A protein and the small-molecule ligand that binds it are described below.
Small molecule (SMILES): OC[C@H]1O[C@H](OC[C@H]2O[C@H](OC[C@H]3O[C@H](OC[C@H]4O[C@H](O)[C@@H](O)[C@@H]4O)[C@@H](O)[C@@H]3O)[C@@H](O)[C@@H]2O)[C@@H](O)[C@@H]1O

Binding-site contacts:
Ligand atom O5 contacts residue GLN470 of chain 1.C at 4.0 Å.
Ligand atom O3 contacts residue PHE379 of chain 1.C at 3.3 Å.
Ligand atom O2 contacts residue TYR382 of chain 1.C at 3.1 Å (h-bond).
Ligand atom C2 contacts residue ASP466 of chain 1.C at 3.5 Å.
Ligand atom O5 contacts residue ASN383 of chain 1.C at 3.9 Å.
Ligand atom O3 contacts residue ASN383 of chain 1.C at 3.0 Å (h-bond).
Ligand atom C5 contacts residue TRP468 of chain 1.C at 3.4 Å (hydrophobic).
Ligand atom C2 contacts residue PHE379 of chain 1.C at 3.8 Å (hydrophobic).
Ligand atom C3 contacts residue GLN470 of chain 1.C at 3.7 Å.
Ligand atom O2 contacts residue ASP365 of chain 1.C at 2.6 Å (salt-bridge).
Ligand atom O3 contacts residue ASP365 of chain 1.C at 2.6 Å (salt-bridge).
Ligand atom O4 contacts residue ASN361 of chain 1.C at 3.1 Å (h-bond).
Ligand atom O5 contacts residue ASN361 of chain 1.C at 3.2 Å (h-bond).
Ligand atom O2 contacts residue ARG381 of chain 1.C at 3.9 Å.
Ligand atom C5 contacts residue ARG381 of chain 1.C at 3.5 Å.
Ligand atom O2 contacts residue ASP466 of chain 1.C at 2.6 Å (salt-bridge).
Ligand atom C5 contacts residue TYR382 of chain 1.C at 3.8 Å (hydrophobic).
Ligand atom O4 contacts residue ARG381 of chain 1.C at 3.1 Å (salt-bridge).
Ligand atom C5 contacts residue PHE379 of chain 1.C at 3.7 Å (hydrophobic).
Ligand atom C3 contacts residue ASP365 of chain 1.C at 3.4 Å.
Ligand atom C3 contacts residue ASN383 of chain 1.C at 3.5 Å.
Ligand atom O2 contacts residue ASN383 of chain 1.C at 3.7 Å.
Ligand atom C4 contacts residue PHE379 of chain 1.C at 3.9 Å (hydrophobic).
Ligand atom C1 contacts residue ARG381 of chain 1.C at 3.6 Å.
Ligand atom O3 contacts residue ASN361 of chain 1.C at 3.3 Å.
Ligand atom C1 contacts residue TYR382 of chain 1.C at 3.8 Å (hydrophobic).
Ligand atom O3 contacts residue GLN470 of chain 1.C at 2.9 Å (h-bond).
Ligand atom C2 contacts residue ASN383 of chain 1.C at 3.9 Å.
Ligand atom O5 contacts residue ARG381 of chain 1.C at 3.1 Å (salt-bridge).
Ligand atom C1 contacts residue ASN383 of chain 1.C at 4.0 Å.
Ligand atom C4 contacts residue ASN361 of chain 1.C at 4.0 Å.
Ligand atom O5 contacts residue PHE379 of chain 1.C at 4.0 Å.
Ligand atom C2 contacts residue ASP365 of chain 1.C at 3.6 Å.
Ligand atom C5 contacts residue ASN361 of chain 1.C at 3.9 Å.
Ligand atom O5 contacts residue PEG1 of chain 1.FA at 4.0 Å.
Ligand atom O4 contacts residue TYR382 of chain 1.C at 3.8 Å.
Ligand atom C2 contacts residue TYR382 of chain 1.C at 4.0 Å (hydrophobic).
Ligand atom O2 contacts residue PHE379 of chain 1.C at 3.8 Å.
Ligand atom C5 contacts residue GLN470 of chain 1.C at 3.8 Å.
Ligand atom C3 contacts residue ASP466 of chain 1.C at 3.6 Å.

Sequence of chain 1.C:
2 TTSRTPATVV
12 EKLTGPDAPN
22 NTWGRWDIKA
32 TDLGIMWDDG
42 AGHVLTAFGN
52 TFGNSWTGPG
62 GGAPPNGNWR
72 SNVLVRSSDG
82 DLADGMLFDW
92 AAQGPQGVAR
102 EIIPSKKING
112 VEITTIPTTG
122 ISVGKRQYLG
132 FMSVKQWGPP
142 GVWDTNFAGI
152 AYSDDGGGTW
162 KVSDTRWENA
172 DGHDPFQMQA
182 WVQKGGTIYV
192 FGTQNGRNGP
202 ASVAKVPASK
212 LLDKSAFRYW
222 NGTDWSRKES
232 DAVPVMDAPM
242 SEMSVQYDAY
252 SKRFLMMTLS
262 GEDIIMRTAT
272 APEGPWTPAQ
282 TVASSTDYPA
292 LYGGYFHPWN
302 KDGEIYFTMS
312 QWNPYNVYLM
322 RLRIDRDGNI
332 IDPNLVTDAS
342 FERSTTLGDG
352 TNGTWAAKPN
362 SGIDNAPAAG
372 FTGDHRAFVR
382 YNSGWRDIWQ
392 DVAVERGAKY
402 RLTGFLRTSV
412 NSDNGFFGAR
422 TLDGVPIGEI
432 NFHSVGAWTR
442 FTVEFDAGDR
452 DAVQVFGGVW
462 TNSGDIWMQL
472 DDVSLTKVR